Binding-site contacts:
Ligand atom O27 contacts residue ASP29 of chain 1.A at 2.6 Å (salt-bridge).
Ligand atom C38 contacts residue GLY49 of chain 1.B at 3.5 Å.
Ligand atom O31 contacts residue GLY49 of chain 1.B at 3.4 Å.
Ligand atom O54 contacts residue GLY27 of chain 1.A at 3.2 Å (h-bond).
Ligand atom C25 contacts residue ARG8 of chain 1.B at 3.1 Å.
Ligand atom O54 contacts residue ASP25 of chain 1.A at 2.8 Å (salt-bridge).
Ligand atom C25 contacts residue ASP29 of chain 1.A at 3.6 Å.
Ligand atom C42 contacts residue LEU23 of chain 1.A at 3.6 Å (hydrophobic).
Ligand atom C38 contacts residue GLY48 of chain 1.B at 3.4 Å.
Ligand atom C11 contacts residue GLY27 of chain 1.A at 3.5 Å.
Ligand atom C11 contacts residue ASP25 of chain 1.B at 3.1 Å.
Ligand atom O27 contacts residue GLY27 of chain 1.A at 3.5 Å (h-bond).
Ligand atom O54 contacts residue ASP25 of chain 1.B at 2.5 Å (salt-bridge).
Ligand atom N28 contacts residue GLY27 of chain 1.B at 2.6 Å (h-bond).
Ligand atom C24 contacts residue ASP29 of chain 1.A at 2.7 Å.
Ligand atom C36 contacts residue ASP29 of chain 1.B at 3.1 Å.
Ligand atom C23 contacts residue GLY48 of chain 1.A at 3.2 Å.
Ligand atom C51 contacts residue ARG8 of chain 1.B at 3.1 Å.
Ligand atom C24 contacts residue ARG8 of chain 1.B at 3.6 Å.
Ligand atom C45 contacts residue PRO81 of chain 1.A at 3.6 Å (hydrophobic).
Ligand atom N33 contacts residue GLY48 of chain 1.B at 3.0 Å (h-bond).
Ligand atom C6 contacts residue ASP25 of chain 1.B at 3.2 Å.
Ligand atom O35 contacts residue GLY48 of chain 1.B at 3.4 Å (h-bond).
Ligand atom N4 contacts residue GLY27 of chain 1.A at 3.0 Å (h-bond).
Ligand atom C50 contacts residue ARG8 of chain 1.B at 3.5 Å.
Ligand atom C8 contacts residue GLY27 of chain 1.B at 3.1 Å.
Ligand atom C57 contacts residue ARG8 of chain 1.A at 3.6 Å.
Ligand atom N47 contacts residue ARG8 of chain 1.B at 3.2 Å.
Ligand atom O41 contacts residue ASP29 of chain 1.B at 3.1 Å (salt-bridge).
Ligand atom C14 contacts residue GLY27 of chain 1.A at 3.5 Å.
Ligand atom C48 contacts residue ARG8 of chain 1.B at 3.3 Å.
Ligand atom C8 contacts residue ASP25 of chain 1.A at 3.1 Å.
Ligand atom O10 contacts residue GLY49 of chain 1.A at 3.2 Å.
Ligand atom C53 contacts residue ILE50 of chain 1.B at 3.6 Å (hydrophobic).
Ligand atom O41 contacts residue GLY27 of chain 1.B at 3.6 Å.
Ligand atom O27 contacts residue ALA28 of chain 1.A at 3.2 Å.
Ligand atom C7 contacts residue ASP25 of chain 1.A at 3.1 Å.
Ligand atom C49 contacts residue ARG8 of chain 1.B at 3.5 Å.
Ligand atom C42 contacts residue GLY27 of chain 1.B at 3.4 Å.
Ligand atom C13 contacts residue GLY48 of chain 1.A at 3.5 Å.

A small-molecule ligand and the protein it binds are described below.
Small molecule (SMILES): COC(=O)N[C@H](C(=O)N[C@H](Cc1ccc(-c2ccccn2)cc1)C[C@H](O)[C@H](Cc1ccccc1)NC(=O)[C@@H](n1ccn(Cc2cccc(C)n2)c1=O)C(C)(C)C)C(C)(C)C

Sequence of chain 1.A:
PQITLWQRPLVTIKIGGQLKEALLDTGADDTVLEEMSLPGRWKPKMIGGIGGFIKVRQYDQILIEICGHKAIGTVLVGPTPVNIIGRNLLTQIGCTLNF

Sequence of chain 1.B:
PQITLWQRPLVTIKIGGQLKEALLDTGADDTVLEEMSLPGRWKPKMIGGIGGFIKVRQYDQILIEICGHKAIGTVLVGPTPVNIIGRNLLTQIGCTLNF